Binding-site contacts:
Ligand atom C5 contacts residue TRP387 of chain 2.A at 4.1 Å (hydrophobic).
Ligand atom C8 contacts residue ASN331 of chain 2.A at 4.1 Å.
Ligand atom C5 contacts residue ASN331 of chain 2.A at 3.9 Å.
Ligand atom O5 contacts residue TRP387 of chain 2.A at 3.7 Å.
Ligand atom C2 contacts residue ASN331 of chain 2.A at 2.5 Å.
Ligand atom C1 contacts residue ASN331 of chain 2.A at 1.5 Å.
Ligand atom C3 contacts residue ASN331 of chain 2.A at 3.9 Å.
Ligand atom C1 contacts residue TRP387 of chain 2.A at 4.0 Å (hydrophobic).
Ligand atom C8 contacts residue LYS327 of chain 2.A at 3.9 Å.
Ligand atom N2 contacts residue ASN331 of chain 2.A at 2.9 Å (h-bond).
Ligand atom C4 contacts residue ASN331 of chain 2.A at 4.4 Å.
Ligand atom O5 contacts residue ASN331 of chain 2.A at 2.5 Å (h-bond).
Ligand atom C7 contacts residue ASN331 of chain 2.A at 3.3 Å.
Ligand atom O7 contacts residue ASN331 of chain 2.A at 3.3 Å (h-bond).
Ligand atom C6 contacts residue TRP387 of chain 2.A at 4.0 Å (hydrophobic).

Sequence of chain 2.A:
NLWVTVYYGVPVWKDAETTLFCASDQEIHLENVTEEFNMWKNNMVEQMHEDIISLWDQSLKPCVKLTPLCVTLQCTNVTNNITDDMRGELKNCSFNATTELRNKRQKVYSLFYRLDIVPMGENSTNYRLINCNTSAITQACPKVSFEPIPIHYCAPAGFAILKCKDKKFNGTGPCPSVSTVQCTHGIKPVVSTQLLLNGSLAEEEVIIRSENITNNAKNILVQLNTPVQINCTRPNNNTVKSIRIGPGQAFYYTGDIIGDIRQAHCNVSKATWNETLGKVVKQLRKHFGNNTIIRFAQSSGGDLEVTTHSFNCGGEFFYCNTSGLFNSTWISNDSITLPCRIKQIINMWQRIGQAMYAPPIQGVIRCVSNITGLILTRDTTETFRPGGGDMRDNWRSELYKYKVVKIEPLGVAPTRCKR

The protein below binds the small molecule below.
Small molecule (SMILES): CC(=O)N[C@@H]1[C@@H](O)[C@H](O)[C@@H](CO)O[C@H]1O